Sequence of chain 1.H:
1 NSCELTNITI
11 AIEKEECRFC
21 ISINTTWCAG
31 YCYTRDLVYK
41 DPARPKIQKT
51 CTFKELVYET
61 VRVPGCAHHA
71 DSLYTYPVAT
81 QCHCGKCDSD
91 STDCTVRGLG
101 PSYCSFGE

A protein and the small-molecule ligand that binds it are described below.
Small molecule (SMILES): CC(=O)N[C@@H]1[C@@H](O)[C@H](O)[C@@H](CO)O[C@H]1O

Binding-site contacts:
Ligand atom O7 contacts residue ASN7 of chain 1.H at 4.0 Å.
Ligand atom C4 contacts residue ASN7 of chain 1.H at 4.2 Å.
Ligand atom C2 contacts residue ASN7 of chain 1.H at 2.4 Å.
Ligand atom O5 contacts residue ASN7 of chain 1.H at 2.3 Å (h-bond).
Ligand atom C5 contacts residue ASN7 of chain 1.H at 3.6 Å.
Ligand atom N2 contacts residue ASN7 of chain 1.H at 3.0 Å (h-bond).
Ligand atom C7 contacts residue ASN7 of chain 1.H at 3.7 Å.
Ligand atom C1 contacts residue ASN7 of chain 1.H at 1.4 Å.
Ligand atom C3 contacts residue ASN7 of chain 1.H at 3.8 Å.